Sequence of chain 1.A:
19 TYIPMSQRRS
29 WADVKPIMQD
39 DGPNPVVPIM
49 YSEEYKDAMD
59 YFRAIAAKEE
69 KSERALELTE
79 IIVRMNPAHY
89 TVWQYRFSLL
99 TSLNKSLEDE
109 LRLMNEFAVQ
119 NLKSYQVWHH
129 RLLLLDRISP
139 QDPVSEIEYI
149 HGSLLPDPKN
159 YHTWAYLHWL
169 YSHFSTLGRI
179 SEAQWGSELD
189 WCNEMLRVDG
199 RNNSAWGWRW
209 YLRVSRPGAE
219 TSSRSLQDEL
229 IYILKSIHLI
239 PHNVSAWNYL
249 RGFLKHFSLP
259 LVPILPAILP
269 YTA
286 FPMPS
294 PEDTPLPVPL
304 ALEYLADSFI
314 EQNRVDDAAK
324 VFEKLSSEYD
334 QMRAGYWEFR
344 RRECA

A protein and the small-molecule ligand that binds it are described below.
Small molecule (SMILES): CC(C)=CCC/C(C)=C/CC/C(C)=C/CO[P](=O)(O)OP(=O)(O)O

Binding-site contacts:
Ligand atom C10 contacts residue GLY268 of chain 1.B at 3.5 Å.
Ligand atom C1 contacts residue HIS266 of chain 1.B at 3.5 Å.
Ligand atom O1 contacts residue ED21 of chain 1.L at 3.2 Å.
Ligand atom O3B contacts residue TYR326 of chain 1.B at 3.7 Å.
Ligand atom O3B contacts residue LYS320 of chain 1.B at 3.8 Å.
Ligand atom C9 contacts residue ARG197 of chain 1.B at 3.7 Å.
Ligand atom O3B contacts residue ARG317 of chain 1.B at 2.7 Å (salt-bridge).
Ligand atom C4 contacts residue TYR159 of chain 1.A at 3.5 Å (hydrophobic).
Ligand atom C7 contacts residue GLY268 of chain 1.B at 3.8 Å.
Ligand atom C8 contacts residue ED21 of chain 1.L at 3.1 Å.
Ligand atom C2 contacts residue ED21 of chain 1.L at 3.5 Å.
Ligand atom PA contacts residue ED21 of chain 1.L at 3.4 Å.
Ligand atom O3A contacts residue TYR326 of chain 1.B at 3.5 Å (h-bond).
Ligand atom PB contacts residue TYR326 of chain 1.B at 3.5 Å.
Ligand atom C11 contacts residue ED21 of chain 1.L at 3.4 Å.
Ligand atom C8 contacts residue GLY268 of chain 1.B at 3.5 Å.
Ligand atom C11 contacts residue TRP329 of chain 1.B at 3.7 Å (hydrophobic).
Ligand atom C5 contacts residue ED21 of chain 1.L at 3.5 Å.
Ligand atom C4 contacts residue TYR269 of chain 1.B at 3.5 Å (hydrophobic).
Ligand atom C15 contacts residue LEU141 of chain 1.B at 3.8 Å (hydrophobic).
Ligand atom O2B contacts residue TYR326 of chain 1.B at 2.6 Å (h-bond).
Ligand atom C7 contacts residue ED21 of chain 1.L at 3.6 Å.
Ligand atom C14 contacts residue TYR200 of chain 1.B at 3.8 Å (hydrophobic).
Ligand atom C10 contacts residue ED21 of chain 1.L at 3.1 Å.
Ligand atom C6 contacts residue HIS266 of chain 1.B at 3.6 Å.
Ligand atom C10 contacts residue TRP329 of chain 1.B at 3.6 Å (hydrophobic).
Ligand atom C5 contacts residue TYR123 of chain 1.A at 3.4 Å (hydrophobic).
Ligand atom C12 contacts residue CYS272 of chain 1.B at 3.6 Å (hydrophobic).
Ligand atom O1A contacts residue ARG317 of chain 1.B at 2.8 Å (salt-bridge).
Ligand atom O3A contacts residue ED21 of chain 1.L at 3.1 Å.
Ligand atom O3B contacts residue HIS266 of chain 1.B at 3.0 Å.
Ligand atom C14 contacts residue CYS201 of chain 1.B at 3.8 Å (hydrophobic).
Ligand atom C9 contacts residue ED21 of chain 1.L at 3.8 Å.
Ligand atom O2A contacts residue ED21 of chain 1.L at 3.4 Å.
Ligand atom O1A contacts residue LYS320 of chain 1.B at 3.8 Å.
Ligand atom C12 contacts residue ARG197 of chain 1.B at 3.7 Å.
Ligand atom C1 contacts residue ED21 of chain 1.L at 3.7 Å.
Ligand atom O1B contacts residue LYS320 of chain 1.B at 2.9 Å (salt-bridge).
Ligand atom C9 contacts residue GLY268 of chain 1.B at 3.5 Å.
Ligand atom C12 contacts residue TRP329 of chain 1.B at 3.6 Å (hydrophobic).

Sequence of chain 1.B:
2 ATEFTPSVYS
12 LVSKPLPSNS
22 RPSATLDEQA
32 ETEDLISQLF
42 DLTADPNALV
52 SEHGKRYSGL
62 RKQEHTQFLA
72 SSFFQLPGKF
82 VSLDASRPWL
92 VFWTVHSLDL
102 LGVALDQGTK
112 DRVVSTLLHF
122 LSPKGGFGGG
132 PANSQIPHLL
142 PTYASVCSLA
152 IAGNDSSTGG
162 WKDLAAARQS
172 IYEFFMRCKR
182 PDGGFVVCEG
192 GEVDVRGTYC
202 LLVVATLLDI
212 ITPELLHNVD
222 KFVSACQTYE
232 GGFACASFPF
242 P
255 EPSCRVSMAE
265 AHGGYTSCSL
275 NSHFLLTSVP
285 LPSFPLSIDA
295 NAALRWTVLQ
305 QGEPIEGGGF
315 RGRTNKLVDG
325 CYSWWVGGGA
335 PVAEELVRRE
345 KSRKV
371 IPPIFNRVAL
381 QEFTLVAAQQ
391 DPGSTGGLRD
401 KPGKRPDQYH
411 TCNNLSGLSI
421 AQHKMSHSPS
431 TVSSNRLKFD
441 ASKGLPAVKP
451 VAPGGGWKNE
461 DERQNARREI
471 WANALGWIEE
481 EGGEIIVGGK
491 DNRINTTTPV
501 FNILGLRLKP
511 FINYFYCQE